Sequence of chain 1.A:
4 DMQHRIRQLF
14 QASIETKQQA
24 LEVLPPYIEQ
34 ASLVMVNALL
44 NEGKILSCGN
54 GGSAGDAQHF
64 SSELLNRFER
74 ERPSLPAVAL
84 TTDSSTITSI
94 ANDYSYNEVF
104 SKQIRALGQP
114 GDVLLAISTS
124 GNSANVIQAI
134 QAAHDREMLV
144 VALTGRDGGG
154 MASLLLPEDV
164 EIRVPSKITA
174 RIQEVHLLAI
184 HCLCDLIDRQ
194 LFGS

This small molecule binds to this protein.
Small molecule (SMILES): O=P(O)(O)OC[C@@H](O)[C@H]1O[C@H](O)[C@@H](O)[C@@H](O)[C@@H]1O

Sequence of chain 2.B:
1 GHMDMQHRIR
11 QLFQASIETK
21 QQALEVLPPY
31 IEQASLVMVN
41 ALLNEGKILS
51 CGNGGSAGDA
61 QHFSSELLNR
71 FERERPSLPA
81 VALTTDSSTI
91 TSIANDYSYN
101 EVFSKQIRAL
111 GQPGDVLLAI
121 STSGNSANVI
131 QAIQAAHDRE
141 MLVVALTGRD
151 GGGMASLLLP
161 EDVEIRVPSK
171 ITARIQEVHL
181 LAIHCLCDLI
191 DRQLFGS

Sequence of chain 2.A:
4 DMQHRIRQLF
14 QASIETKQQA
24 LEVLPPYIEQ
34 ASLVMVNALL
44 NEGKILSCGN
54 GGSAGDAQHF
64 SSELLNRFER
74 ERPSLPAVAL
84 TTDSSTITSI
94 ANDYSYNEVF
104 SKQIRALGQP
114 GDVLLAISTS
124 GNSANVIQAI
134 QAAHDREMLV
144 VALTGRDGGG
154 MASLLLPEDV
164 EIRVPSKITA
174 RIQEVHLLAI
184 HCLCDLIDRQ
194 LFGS

Binding-site contacts:
Ligand atom O6 contacts residue ASN95 of chain 1.A at 2.8 Å (h-bond).
Ligand atom C6 contacts residue ASN53 of chain 2.B at 3.6 Å.
Ligand atom C6 contacts residue ASN95 of chain 1.A at 3.7 Å.
Ligand atom C7 contacts residue ASN53 of chain 2.B at 3.4 Å.
Ligand atom O9 contacts residue SER123 of chain 2.B at 2.7 Å (h-bond).
Ligand atom O5 contacts residue ASP96 of chain 1.A at 3.1 Å (salt-bridge).
Ligand atom O9 contacts residue SER121 of chain 2.B at 3.7 Å.
Ligand atom C7 contacts residue ASN95 of chain 1.A at 3.7 Å.
Ligand atom C1 contacts residue ARG70 of chain 2.A at 3.7 Å.
Ligand atom C4 contacts residue GLN176 of chain 2.B at 3.8 Å.
Ligand atom O6 contacts residue SER92 of chain 1.A at 3.9 Å.
Ligand atom O10 contacts residue SER126 of chain 2.B at 2.5 Å (h-bond).
Ligand atom O3 contacts residue GLN176 of chain 2.B at 3.1 Å (h-bond).
Ligand atom O3 contacts residue GLU66 of chain 2.A at 3.1 Å (salt-bridge).
Ligand atom O9 contacts residue THR122 of chain 2.B at 3.4 Å (h-bond).
Ligand atom C5 contacts residue ASP96 of chain 1.A at 3.9 Å.
Ligand atom O4 contacts residue GLY55 of chain 2.B at 2.7 Å (h-bond).
Ligand atom O1 contacts residue ASN69 of chain 2.A at 3.2 Å (h-bond).
Ligand atom P contacts residue SER121 of chain 2.B at 3.6 Å.
Ligand atom O9 contacts residue SER126 of chain 2.B at 3.9 Å.
Ligand atom O10 contacts residue SER121 of chain 2.B at 2.6 Å (h-bond).
Ligand atom O8 contacts residue THR122 of chain 2.B at 2.6 Å (h-bond).
Ligand atom O3 contacts residue THR172 of chain 2.B at 3.9 Å.
Ligand atom O7 contacts residue ASN95 of chain 1.A at 3.3 Å (h-bond).
Ligand atom O4 contacts residue GLY54 of chain 2.B at 3.3 Å.
Ligand atom P contacts residue THR122 of chain 2.B at 3.6 Å.
Ligand atom O4 contacts residue ASN53 of chain 2.B at 3.2 Å (h-bond).
Ligand atom O2 contacts residue THR172 of chain 2.B at 3.1 Å.
Ligand atom O6 contacts residue ASP96 of chain 1.A at 2.8 Å (salt-bridge).
Ligand atom O1 contacts residue ARG70 of chain 2.A at 3.9 Å.
Ligand atom O10 contacts residue THR122 of chain 2.B at 3.8 Å.
Ligand atom P contacts residue SER126 of chain 2.B at 3.5 Å.
Ligand atom O7 contacts residue SER126 of chain 2.B at 3.9 Å.
Ligand atom O6 contacts residue ASN53 of chain 2.B at 3.9 Å.
Ligand atom C1 contacts residue ASP96 of chain 1.A at 3.2 Å.
Ligand atom O4 contacts residue GLN176 of chain 2.B at 3.3 Å (h-bond).
Ligand atom O1 contacts residue ASP96 of chain 1.A at 2.4 Å (salt-bridge).
Ligand atom O8 contacts residue SER121 of chain 2.B at 3.7 Å.
Ligand atom C3 contacts residue GLU66 of chain 2.A at 3.9 Å.
Ligand atom O8 contacts residue SER56 of chain 2.B at 3.9 Å.